Binding-site contacts:
Ligand atom C4B contacts residue TRP477 of chain 1.B at 3.6 Å (hydrophobic).
Ligand atom O4B contacts residue TRP469 of chain 1.B at 3.2 Å (h-bond).
Ligand atom O2B contacts residue GLU420 of chain 1.B at 2.6 Å (salt-bridge).
Ligand atom C5B contacts residue GLU420 of chain 1.B at 3.5 Å.
Ligand atom C3B contacts residue GLU420 of chain 1.B at 3.9 Å.
Ligand atom O4B contacts residue TRP477 of chain 1.B at 3.8 Å.
Ligand atom C4B contacts residue GLU476 of chain 1.B at 3.8 Å.
Ligand atom N2B contacts residue GLU186 of chain 1.B at 2.9 Å (salt-bridge).
Ligand atom C5 contacts residue TRP392 of chain 1.B at 3.5 Å (hydrophobic).
Ligand atom C3B contacts residue TRP469 of chain 1.B at 3.7 Å (hydrophobic).
Ligand atom C3 contacts residue HIS193 of chain 1.B at 3.6 Å.
Ligand atom C3 contacts residue THR189 of chain 1.B at 3.5 Å.
Ligand atom C7B contacts residue TYR347 of chain 1.B at 3.6 Å (hydrophobic).
Ligand atom C5B contacts residue TYR347 of chain 1.B at 3.7 Å (hydrophobic).
Ligand atom C3B contacts residue HIS140 of chain 1.B at 3.6 Å.
Ligand atom C2B contacts residue HIS140 of chain 1.B at 3.9 Å.
Ligand atom C3B contacts residue TRP477 of chain 1.B at 3.7 Å (hydrophobic).
Ligand atom C2 contacts residue GLU186 of chain 1.B at 3.5 Å.
Ligand atom O2B contacts residue ASN345 of chain 1.B at 3.8 Å.
Ligand atom C2B contacts residue TRP141 of chain 1.B at 3.8 Å (hydrophobic).
Ligand atom C6 contacts residue TRP392 of chain 1.B at 3.5 Å (hydrophobic).
Ligand atom C7B contacts residue GLU186 of chain 1.B at 3.5 Å.
Ligand atom O3B contacts residue GLN36 of chain 1.B at 2.6 Å (h-bond).
Ligand atom C6B contacts residue TYR347 of chain 1.B at 3.8 Å (hydrophobic).
Ligand atom O3B contacts residue TRP469 of chain 1.B at 3.8 Å.
Ligand atom O6B contacts residue GLU476 of chain 1.B at 2.6 Å (salt-bridge).
Ligand atom O3B contacts residue TRP477 of chain 1.B at 2.9 Å (h-bond).
Ligand atom C2B contacts residue GLU186 of chain 1.B at 3.5 Å.
Ligand atom CAR contacts residue GLU186 of chain 1.B at 3.4 Å.
Ligand atom O2B contacts residue GLU186 of chain 1.B at 3.2 Å (salt-bridge).
Ligand atom O3B contacts residue HIS140 of chain 1.B at 2.8 Å (h-bond).
Ligand atom O4B contacts residue GLN36 of chain 1.B at 3.0 Å (h-bond).
Ligand atom C6B contacts residue GLU476 of chain 1.B at 3.8 Å.
Ligand atom O2B contacts residue HIS140 of chain 1.B at 3.5 Å (h-bond).
Ligand atom C2B contacts residue GLU420 of chain 1.B at 3.4 Å.
Ligand atom C3B contacts residue GLN36 of chain 1.B at 3.7 Å.
Ligand atom CAR contacts residue GLU420 of chain 1.B at 3.2 Å.
Ligand atom C2 contacts residue THR189 of chain 1.B at 3.4 Å.
Ligand atom O4B contacts residue GLU476 of chain 1.B at 2.7 Å (salt-bridge).
Ligand atom O2B contacts residue ASN185 of chain 1.B at 3.1 Å (h-bond).

A small-molecule ligand and the protein it binds are described below.
Small molecule (SMILES): OC[C@@H]1[C@@H](O)[C@H](O)[C@@H](O)[C@@H]1NCC1CCCCC1

Sequence of chain 1.B:
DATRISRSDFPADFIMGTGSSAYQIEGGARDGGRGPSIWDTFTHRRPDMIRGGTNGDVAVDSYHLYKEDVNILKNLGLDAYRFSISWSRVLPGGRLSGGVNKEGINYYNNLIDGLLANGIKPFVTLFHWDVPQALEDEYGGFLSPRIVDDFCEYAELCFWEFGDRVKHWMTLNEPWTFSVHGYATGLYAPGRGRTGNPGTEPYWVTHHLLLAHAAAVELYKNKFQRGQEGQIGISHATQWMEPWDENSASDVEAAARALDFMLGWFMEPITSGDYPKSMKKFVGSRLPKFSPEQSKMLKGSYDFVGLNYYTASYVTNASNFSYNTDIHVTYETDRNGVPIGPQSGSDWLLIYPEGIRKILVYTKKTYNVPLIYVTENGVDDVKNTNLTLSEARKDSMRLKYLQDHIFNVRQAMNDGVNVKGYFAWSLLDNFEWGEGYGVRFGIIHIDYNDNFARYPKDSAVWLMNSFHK